A protein and the small-molecule ligand that binds it are described below.
Small molecule (SMILES): CC(=O)N[C@H]1[C@H](O[C@H]2[C@H](O)[C@@H](NC(C)=O)CO[C@@H]2CO)O[C@H](CO)[C@@H](O)[C@@H]1O

Sequence of chain 1.F:
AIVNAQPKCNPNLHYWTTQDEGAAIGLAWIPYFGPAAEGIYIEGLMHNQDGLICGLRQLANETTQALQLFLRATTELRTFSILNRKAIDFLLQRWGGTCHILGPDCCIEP

Binding-site contacts:
Ligand atom C7 contacts residue GLU129 of chain 1.J at 4.1 Å.
Ligand atom C7 contacts residue ASN62 of chain 1.F at 3.9 Å.
Ligand atom C1 contacts residue ASN62 of chain 1.F at 1.4 Å.
Ligand atom C2 contacts residue ASN62 of chain 1.F at 2.4 Å.
Ligand atom O7 contacts residue GLU129 of chain 1.J at 4.2 Å.
Ligand atom C8 contacts residue VAL153 of chain 1.J at 3.7 Å (hydrophobic).
Ligand atom C7 contacts residue VAL153 of chain 1.J at 4.5 Å (hydrophobic).
Ligand atom O6 contacts residue GLN7 of chain 1.F at 2.6 Å (h-bond).
Ligand atom O6 contacts residue ALA6 of chain 1.F at 4.2 Å.
Ligand atom O5 contacts residue GLN7 of chain 1.F at 3.4 Å (h-bond).
Ligand atom C3 contacts residue ASN62 of chain 1.F at 3.8 Å.
Ligand atom C4 contacts residue ASN62 of chain 1.F at 4.2 Å.
Ligand atom C8 contacts residue ALA131 of chain 1.J at 4.0 Å (hydrophobic).
Ligand atom O6 contacts residue GLU129 of chain 1.J at 4.4 Å.
Ligand atom C5 contacts residue ASN62 of chain 1.F at 3.6 Å.
Ligand atom O3 contacts residue GLU129 of chain 1.J at 4.0 Å.
Ligand atom C8 contacts residue GLU129 of chain 1.J at 3.9 Å.
Ligand atom O7 contacts residue ALA131 of chain 1.J at 4.3 Å.
Ligand atom O5 contacts residue ASN62 of chain 1.F at 2.4 Å (h-bond).
Ligand atom C6 contacts residue GLU129 of chain 1.J at 4.3 Å.
Ligand atom C6 contacts residue GLN7 of chain 1.F at 3.9 Å.
Ligand atom C1 contacts residue GLN7 of chain 1.F at 4.2 Å.
Ligand atom C8 contacts residue THR65 of chain 1.F at 3.8 Å.
Ligand atom O6 contacts residue PRO8 of chain 1.F at 4.4 Å.
Ligand atom O7 contacts residue LEU43 of chain 1.J at 4.1 Å.
Ligand atom C5 contacts residue GLN7 of chain 1.F at 4.3 Å.
Ligand atom N2 contacts residue ASN62 of chain 1.F at 2.8 Å (h-bond).
Ligand atom C8 contacts residue GLY130 of chain 1.J at 4.2 Å.

Sequence of chain 1.J:
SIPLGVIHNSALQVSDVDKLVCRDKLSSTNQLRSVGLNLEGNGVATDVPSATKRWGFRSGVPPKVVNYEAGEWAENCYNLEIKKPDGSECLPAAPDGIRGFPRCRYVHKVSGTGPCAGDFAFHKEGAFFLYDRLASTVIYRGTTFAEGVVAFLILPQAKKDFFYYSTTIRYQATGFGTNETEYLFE